Sequence of chain 1.E:
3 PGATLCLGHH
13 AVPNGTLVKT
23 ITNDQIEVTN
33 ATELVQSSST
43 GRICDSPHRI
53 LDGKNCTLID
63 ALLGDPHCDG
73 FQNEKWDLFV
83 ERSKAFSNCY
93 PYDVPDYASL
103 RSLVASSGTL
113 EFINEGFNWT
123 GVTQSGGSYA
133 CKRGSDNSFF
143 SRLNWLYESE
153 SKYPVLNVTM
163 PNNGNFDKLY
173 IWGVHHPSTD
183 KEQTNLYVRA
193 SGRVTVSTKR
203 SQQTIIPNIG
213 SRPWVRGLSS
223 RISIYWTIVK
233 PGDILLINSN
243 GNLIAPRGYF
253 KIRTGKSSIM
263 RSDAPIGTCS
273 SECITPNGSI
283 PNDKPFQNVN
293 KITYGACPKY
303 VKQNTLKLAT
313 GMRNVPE

The protein below binds the small molecule below.
Small molecule (SMILES): CC(=O)N[C@H]1[C@H](O[C@H]2[C@H](O)[C@@H](NC(C)=O)CO[C@@H]2CO)O[C@H](CO)[C@@H](O[C@@H]2O[C@H](CO[C@H]3O[C@H](CO)[C@@H](O)[C@H](O)[C@@H]3O)[C@@H](O)[C@H](O[C@H]3O[C@H](CO)[C@@H](O)[C@H](O)[C@@H]3O)[C@@H]2O)[C@@H]1O

Sequence of chain 2.E:
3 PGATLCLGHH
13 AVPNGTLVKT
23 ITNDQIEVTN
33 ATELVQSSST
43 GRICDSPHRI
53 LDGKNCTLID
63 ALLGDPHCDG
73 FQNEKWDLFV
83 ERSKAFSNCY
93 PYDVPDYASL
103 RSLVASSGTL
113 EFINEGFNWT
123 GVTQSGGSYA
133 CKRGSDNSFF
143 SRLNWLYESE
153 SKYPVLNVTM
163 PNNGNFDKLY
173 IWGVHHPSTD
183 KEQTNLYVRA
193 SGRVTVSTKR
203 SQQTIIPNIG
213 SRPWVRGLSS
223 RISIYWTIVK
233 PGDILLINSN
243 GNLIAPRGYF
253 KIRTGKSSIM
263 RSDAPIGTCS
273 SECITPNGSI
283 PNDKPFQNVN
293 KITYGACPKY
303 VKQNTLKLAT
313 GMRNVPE

Binding-site contacts:
Ligand atom C8 contacts residue ILE236 of chain 2.E at 4.4 Å (hydrophobic).
Ligand atom O5 contacts residue ASN159 of chain 2.E at 2.3 Å (h-bond).
Ligand atom C7 contacts residue PRO215 of chain 1.E at 4.3 Å (hydrophobic).
Ligand atom C5 contacts residue ASN159 of chain 2.E at 3.6 Å.
Ligand atom O3 contacts residue TRP216 of chain 1.E at 3.8 Å.
Ligand atom C8 contacts residue THR161 of chain 2.E at 4.0 Å.
Ligand atom C4 contacts residue ASN159 of chain 2.E at 4.2 Å.
Ligand atom C7 contacts residue ASN159 of chain 2.E at 3.6 Å.
Ligand atom C2 contacts residue ASN159 of chain 2.E at 2.5 Å.
Ligand atom C7 contacts residue TRP216 of chain 1.E at 3.8 Å (hydrophobic).
Ligand atom C5 contacts residue LEU238 of chain 2.E at 4.1 Å (hydrophobic).
Ligand atom C6 contacts residue THR161 of chain 2.E at 4.2 Å.
Ligand atom C4 contacts residue TRP216 of chain 1.E at 4.2 Å (hydrophobic).
Ligand atom O7 contacts residue ARG214 of chain 1.E at 4.0 Å.
Ligand atom N2 contacts residue TRP216 of chain 1.E at 4.5 Å.
Ligand atom O7 contacts residue PRO215 of chain 1.E at 3.4 Å.
Ligand atom N2 contacts residue SER213 of chain 1.E at 2.9 Å (h-bond).
Ligand atom C3 contacts residue TRP216 of chain 1.E at 4.4 Å (hydrophobic).
Ligand atom C6 contacts residue TRP216 of chain 1.E at 4.2 Å (hydrophobic).
Ligand atom O5 contacts residue TRP216 of chain 1.E at 4.3 Å.
Ligand atom C5 contacts residue TRP216 of chain 1.E at 3.7 Å (hydrophobic).
Ligand atom C6 contacts residue TRP216 of chain 1.E at 3.9 Å (hydrophobic).
Ligand atom C3 contacts residue SER213 of chain 1.E at 4.0 Å.
Ligand atom C8 contacts residue SER213 of chain 1.E at 3.5 Å.
Ligand atom C3 contacts residue ASN159 of chain 2.E at 3.8 Å.
Ligand atom O7 contacts residue ASN159 of chain 2.E at 3.8 Å.
Ligand atom C1 contacts residue SER213 of chain 1.E at 4.2 Å.
Ligand atom C7 contacts residue SER213 of chain 1.E at 3.7 Å.
Ligand atom O7 contacts residue TRP216 of chain 1.E at 2.7 Å (h-bond).
Ligand atom O5 contacts residue TRP216 of chain 1.E at 4.2 Å.
Ligand atom N2 contacts residue ASN159 of chain 2.E at 2.9 Å (h-bond).
Ligand atom C2 contacts residue SER213 of chain 1.E at 3.9 Å.
Ligand atom C8 contacts residue PRO215 of chain 1.E at 4.4 Å (hydrophobic).
Ligand atom O6 contacts residue THR161 of chain 2.E at 4.3 Å.
Ligand atom C1 contacts residue ASN159 of chain 2.E at 1.4 Å.
Ligand atom C2 contacts residue TRP216 of chain 1.E at 4.1 Å (hydrophobic).